A small-molecule ligand and the protein it binds are described below.
Small molecule (SMILES): COc1ccc(S(=O)(=O)Nc2ccc(N(CC(=O)O)S(=O)(=O)c3ccc(OC)cc3)c3ccccc23)cc1

Binding-site contacts:
Ligand atom O1 contacts residue ASN63 of chain 1.A at 3.6 Å.
Ligand atom C10 contacts residue SER283 of chain 1.A at 3.4 Å.
Ligand atom C6 contacts residue ARG96 of chain 1.A at 3.3 Å.
Ligand atom C15 contacts residue PHE258 of chain 1.A at 3.7 Å (hydrophobic).
Ligand atom O7 contacts residue SER236 of chain 1.A at 3.3 Å (h-bond).
Ligand atom C24 contacts residue TYR206 of chain 1.A at 3.7 Å (hydrophobic).
Ligand atom C13 contacts residue TYR15 of chain 1.A at 3.5 Å (hydrophobic).
Ligand atom O8 contacts residue SER189 of chain 1.A at 2.7 Å (h-bond).
Ligand atom O4 contacts residue SER44 of chain 1.A at 3.1 Å.
Ligand atom C3 contacts residue ARG96 of chain 1.A at 3.7 Å.
Ligand atom O1 contacts residue ARG96 of chain 1.A at 3.5 Å (salt-bridge).
Ligand atom O4 contacts residue TYR15 of chain 1.A at 3.3 Å.
Ligand atom C23 contacts residue TYR206 of chain 1.A at 3.6 Å (hydrophobic).
Ligand atom O5 contacts residue SER283 of chain 1.A at 2.9 Å (h-bond).
Ligand atom C21 contacts residue ARG164 of chain 1.A at 3.5 Å.
Ligand atom C26 contacts residue TYR206 of chain 1.A at 3.7 Å (hydrophobic).
Ligand atom C14 contacts residue TYR15 of chain 1.A at 3.5 Å (hydrophobic).
Ligand atom C9 contacts residue SER283 of chain 1.A at 3.5 Å.
Ligand atom O2 contacts residue ARG96 of chain 1.A at 2.7 Å (salt-bridge).
Ligand atom S1 contacts residue SER283 of chain 1.A at 3.6 Å.
Ligand atom O5 contacts residue GLY284 of chain 1.A at 3.2 Å.
Ligand atom C1 contacts residue ARG96 of chain 1.A at 3.6 Å.
Ligand atom C21 contacts residue FMT1 of chain 1.O at 3.6 Å.
Ligand atom C4 contacts residue ARG96 of chain 1.A at 3.6 Å.
Ligand atom C5 contacts residue ARG96 of chain 1.A at 3.4 Å.
Ligand atom N2 contacts residue FMT1 of chain 1.O at 2.7 Å (h-bond).
Ligand atom O3 contacts residue PHE258 of chain 1.A at 3.7 Å.
Ligand atom C12 contacts residue PHE258 of chain 1.A at 3.7 Å (hydrophobic).
Ligand atom O8 contacts residue TYR206 of chain 1.A at 3.5 Å.
Ligand atom O8 contacts residue FMT1 of chain 1.O at 3.7 Å.
Ligand atom C8 contacts residue ARG96 of chain 1.A at 3.5 Å.
Ligand atom C15 contacts residue TYR253 of chain 1.A at 3.3 Å (hydrophobic).
Ligand atom O8 contacts residue GLY190 of chain 1.A at 3.5 Å (h-bond).
Ligand atom O3 contacts residue FMT1 of chain 1.N at 3.7 Å.
Ligand atom O5 contacts residue ALA237 of chain 1.A at 3.5 Å.
Ligand atom C1 contacts residue FMT1 of chain 1.O at 3.7 Å.
Ligand atom O2 contacts residue ASN95 of chain 1.A at 2.9 Å (h-bond).
Ligand atom C25 contacts residue TYR206 of chain 1.A at 3.7 Å (hydrophobic).
Ligand atom C7 contacts residue ASN63 of chain 1.A at 3.7 Å.
Ligand atom C2 contacts residue ARG96 of chain 1.A at 3.4 Å.

Sequence of chain 1.A:
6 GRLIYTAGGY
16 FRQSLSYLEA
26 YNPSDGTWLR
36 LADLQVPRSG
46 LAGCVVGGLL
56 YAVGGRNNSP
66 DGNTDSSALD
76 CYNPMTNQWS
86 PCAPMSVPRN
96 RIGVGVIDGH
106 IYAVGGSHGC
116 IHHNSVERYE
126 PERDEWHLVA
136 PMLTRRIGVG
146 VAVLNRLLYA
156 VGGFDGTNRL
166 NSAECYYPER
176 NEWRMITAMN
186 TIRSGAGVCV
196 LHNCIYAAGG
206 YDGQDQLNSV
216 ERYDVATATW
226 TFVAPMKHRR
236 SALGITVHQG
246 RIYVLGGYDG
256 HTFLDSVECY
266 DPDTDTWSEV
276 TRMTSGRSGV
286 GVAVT